Sequence of chain 1.A:
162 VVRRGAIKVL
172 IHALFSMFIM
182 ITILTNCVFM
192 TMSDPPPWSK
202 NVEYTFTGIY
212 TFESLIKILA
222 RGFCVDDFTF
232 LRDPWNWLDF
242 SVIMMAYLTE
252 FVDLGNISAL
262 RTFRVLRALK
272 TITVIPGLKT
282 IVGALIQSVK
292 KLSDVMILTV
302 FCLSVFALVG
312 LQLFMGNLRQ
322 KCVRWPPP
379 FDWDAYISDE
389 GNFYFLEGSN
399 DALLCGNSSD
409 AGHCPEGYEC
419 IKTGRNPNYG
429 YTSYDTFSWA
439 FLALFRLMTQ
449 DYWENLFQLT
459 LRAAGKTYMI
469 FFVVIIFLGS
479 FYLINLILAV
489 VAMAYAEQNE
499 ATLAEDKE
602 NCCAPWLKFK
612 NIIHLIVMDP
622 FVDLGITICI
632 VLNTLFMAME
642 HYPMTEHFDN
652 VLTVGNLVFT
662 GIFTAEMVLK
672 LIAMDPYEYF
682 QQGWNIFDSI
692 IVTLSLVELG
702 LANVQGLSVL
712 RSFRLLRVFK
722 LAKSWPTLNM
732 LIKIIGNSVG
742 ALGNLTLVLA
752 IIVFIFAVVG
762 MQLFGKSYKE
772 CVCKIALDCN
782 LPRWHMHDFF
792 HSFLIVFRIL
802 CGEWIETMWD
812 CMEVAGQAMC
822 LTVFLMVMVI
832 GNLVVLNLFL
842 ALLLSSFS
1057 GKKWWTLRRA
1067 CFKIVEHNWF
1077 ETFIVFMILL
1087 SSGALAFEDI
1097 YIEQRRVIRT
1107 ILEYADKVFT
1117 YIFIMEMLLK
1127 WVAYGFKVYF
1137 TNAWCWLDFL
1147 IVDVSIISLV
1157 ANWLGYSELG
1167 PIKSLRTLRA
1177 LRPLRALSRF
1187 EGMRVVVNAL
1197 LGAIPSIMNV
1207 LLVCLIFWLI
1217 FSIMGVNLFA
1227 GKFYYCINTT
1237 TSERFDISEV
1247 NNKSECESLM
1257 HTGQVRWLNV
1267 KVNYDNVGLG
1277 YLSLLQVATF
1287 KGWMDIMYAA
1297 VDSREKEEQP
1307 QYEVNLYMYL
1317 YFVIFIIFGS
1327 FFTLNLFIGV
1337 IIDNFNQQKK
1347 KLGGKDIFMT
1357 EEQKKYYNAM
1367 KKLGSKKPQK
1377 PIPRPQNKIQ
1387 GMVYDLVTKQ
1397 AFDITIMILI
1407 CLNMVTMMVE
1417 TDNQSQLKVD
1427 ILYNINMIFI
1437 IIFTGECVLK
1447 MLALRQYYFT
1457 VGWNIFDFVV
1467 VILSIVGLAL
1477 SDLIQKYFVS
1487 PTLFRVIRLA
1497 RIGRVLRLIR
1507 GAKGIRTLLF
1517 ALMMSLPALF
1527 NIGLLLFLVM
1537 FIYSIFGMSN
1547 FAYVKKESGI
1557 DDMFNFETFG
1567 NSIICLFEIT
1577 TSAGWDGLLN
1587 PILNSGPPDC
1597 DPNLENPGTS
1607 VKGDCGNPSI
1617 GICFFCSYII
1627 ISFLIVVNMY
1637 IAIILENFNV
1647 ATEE

Binding-site contacts:
Ligand atom C3 contacts residue CYS418 of chain 1.A at 3.5 Å (hydrophobic).
Ligand atom C3 contacts residue ASN405 of chain 1.A at 3.8 Å.
Ligand atom C8 contacts residue GLN321 of chain 1.A at 3.4 Å.
Ligand atom O4 contacts residue TRP381 of chain 1.A at 4.1 Å.
Ligand atom C8 contacts residue CYS418 of chain 1.A at 4.0 Å (hydrophobic).
Ligand atom O5 contacts residue GLU417 of chain 1.A at 4.1 Å.
Ligand atom O3 contacts residue CYS418 of chain 1.A at 4.2 Å.
Ligand atom C4 contacts residue TRP381 of chain 1.A at 4.3 Å (hydrophobic).
Ligand atom C6 contacts residue GLU417 of chain 1.A at 3.5 Å.
Ligand atom N2 contacts residue ASN405 of chain 1.A at 2.8 Å (h-bond).
Ligand atom C1 contacts residue CYS418 of chain 1.A at 3.7 Å (hydrophobic).
Ligand atom O7 contacts residue ASN405 of chain 1.A at 3.8 Å.
Ligand atom C4 contacts residue TRP381 of chain 1.A at 4.0 Å (hydrophobic).
Ligand atom C2 contacts residue TRP326 of chain 1.A at 4.5 Å (hydrophobic).
Ligand atom C8 contacts residue LYS420 of chain 1.A at 4.2 Å.
Ligand atom O3 contacts residue TRP381 of chain 1.A at 4.0 Å.
Ligand atom O3 contacts residue TRP326 of chain 1.A at 3.8 Å.
Ligand atom O4 contacts residue GLU417 of chain 1.A at 3.8 Å.
Ligand atom O7 contacts residue GLU417 of chain 1.A at 4.3 Å.
Ligand atom C4 contacts residue ASN405 of chain 1.A at 4.3 Å.
Ligand atom C5 contacts residue GLU417 of chain 1.A at 3.2 Å.
Ligand atom C7 contacts residue ASN405 of chain 1.A at 3.7 Å.
Ligand atom O5 contacts residue ASN405 of chain 1.A at 2.5 Å (h-bond).
Ligand atom C7 contacts residue TRP326 of chain 1.A at 4.3 Å (hydrophobic).
Ligand atom C6 contacts residue TRP381 of chain 1.A at 4.3 Å (hydrophobic).
Ligand atom O4 contacts residue TRP381 of chain 1.A at 3.6 Å.
Ligand atom N2 contacts residue CYS418 of chain 1.A at 2.9 Å (h-bond).
Ligand atom O7 contacts residue TRP326 of chain 1.A at 3.2 Å.
Ligand atom O2 contacts residue TRP381 of chain 1.A at 4.2 Å.
Ligand atom C5 contacts residue ASN405 of chain 1.A at 3.7 Å.
Ligand atom C2 contacts residue ASN405 of chain 1.A at 2.5 Å.
Ligand atom C6 contacts residue ILE419 of chain 1.A at 4.3 Å (hydrophobic).
Ligand atom C7 contacts residue CYS418 of chain 1.A at 3.8 Å (hydrophobic).
Ligand atom O5 contacts residue ILE419 of chain 1.A at 4.5 Å.
Ligand atom C1 contacts residue ASN405 of chain 1.A at 1.5 Å.
Ligand atom C2 contacts residue CYS418 of chain 1.A at 3.5 Å (hydrophobic).
Ligand atom C4 contacts residue GLU417 of chain 1.A at 4.1 Å.

A protein and the small-molecule ligand that binds it are described below.
Small molecule (SMILES): CC(=O)N[C@H]1[C@H](O[C@H]2[C@H](O)[C@@H](NC(C)=O)CO[C@@H]2CO)O[C@H](CO)[C@@H](O[C@@H]2O[C@H](CO)[C@@H](O)[C@H](O)[C@@H]2O)[C@@H]1O